Sequence of chain 1.A:
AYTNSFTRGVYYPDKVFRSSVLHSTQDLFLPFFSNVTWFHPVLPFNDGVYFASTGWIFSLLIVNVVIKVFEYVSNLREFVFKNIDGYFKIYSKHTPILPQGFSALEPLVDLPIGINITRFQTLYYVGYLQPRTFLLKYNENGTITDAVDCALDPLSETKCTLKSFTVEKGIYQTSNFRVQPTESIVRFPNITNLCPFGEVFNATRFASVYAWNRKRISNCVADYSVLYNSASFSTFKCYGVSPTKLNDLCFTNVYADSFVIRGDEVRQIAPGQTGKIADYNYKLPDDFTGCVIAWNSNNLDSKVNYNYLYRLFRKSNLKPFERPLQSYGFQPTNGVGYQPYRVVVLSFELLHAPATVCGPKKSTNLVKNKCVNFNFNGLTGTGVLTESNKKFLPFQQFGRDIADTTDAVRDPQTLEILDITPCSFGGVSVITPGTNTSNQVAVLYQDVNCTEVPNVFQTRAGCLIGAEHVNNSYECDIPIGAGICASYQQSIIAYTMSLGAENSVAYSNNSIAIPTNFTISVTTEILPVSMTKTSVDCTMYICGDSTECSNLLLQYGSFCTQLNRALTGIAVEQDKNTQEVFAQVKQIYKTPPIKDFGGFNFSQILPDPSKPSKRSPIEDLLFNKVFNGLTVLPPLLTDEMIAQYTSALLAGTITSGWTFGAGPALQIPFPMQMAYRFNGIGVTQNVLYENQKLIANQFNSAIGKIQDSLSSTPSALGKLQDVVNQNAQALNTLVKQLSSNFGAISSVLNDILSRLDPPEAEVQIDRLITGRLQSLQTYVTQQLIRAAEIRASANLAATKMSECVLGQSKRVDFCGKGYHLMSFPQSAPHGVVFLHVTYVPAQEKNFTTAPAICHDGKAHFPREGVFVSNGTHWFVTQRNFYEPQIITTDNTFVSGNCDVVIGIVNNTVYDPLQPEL

Binding-site contacts:
Ligand atom C4 contacts residue ASN801 of chain 1.A at 4.3 Å.
Ligand atom C5 contacts residue ASN801 of chain 1.A at 3.8 Å.
Ligand atom C3 contacts residue ASN801 of chain 1.A at 3.9 Å.
Ligand atom O6 contacts residue SER803 of chain 1.A at 4.1 Å.
Ligand atom O5 contacts residue ASN801 of chain 1.A at 2.4 Å (h-bond).
Ligand atom C2 contacts residue ASN801 of chain 1.A at 2.5 Å.
Ligand atom O6 contacts residue GLN804 of chain 1.A at 3.6 Å.
Ligand atom O5 contacts residue SER803 of chain 1.A at 3.6 Å.
Ligand atom C1 contacts residue SER803 of chain 1.A at 3.5 Å.
Ligand atom C8 contacts residue ASN801 of chain 1.A at 4.4 Å.
Ligand atom N2 contacts residue ASN801 of chain 1.A at 3.0 Å (h-bond).
Ligand atom C5 contacts residue SER803 of chain 1.A at 3.8 Å.
Ligand atom C1 contacts residue ASN801 of chain 1.A at 1.5 Å.
Ligand atom O7 contacts residue ASN801 of chain 1.A at 3.1 Å (h-bond).
Ligand atom C7 contacts residue ASN801 of chain 1.A at 3.2 Å.

A protein and the small-molecule ligand that binds it are described below.
Small molecule (SMILES): CC(=O)N[C@H]1[C@H](O[C@H]2[C@H](O)[C@@H](NC(C)=O)CO[C@@H]2CO)O[C@H](CO)[C@@H](O)[C@@H]1O